Binding-site contacts:
Ligand atom C21 contacts residue LEU42 of chain 1.D at 4.0 Å (hydrophobic).
Ligand atom N3 contacts residue VAL96 of chain 1.D at 4.0 Å.
Ligand atom C24 contacts residue VAL96 of chain 1.D at 4.2 Å (hydrophobic).
Ligand atom C20 contacts residue LEU42 of chain 1.D at 4.2 Å (hydrophobic).
Ligand atom C17 contacts residue VAL96 of chain 1.D at 3.6 Å (hydrophobic).
Ligand atom O2 contacts residue ALA86 of chain 1.D at 4.2 Å.
Ligand atom C5 contacts residue LEU42 of chain 1.D at 3.9 Å (hydrophobic).
Ligand atom N2 contacts residue VAL96 of chain 1.D at 3.9 Å.
Ligand atom C19 contacts residue VAL96 of chain 1.D at 4.2 Å (hydrophobic).
Ligand atom C13 contacts residue PRO32 of chain 1.D at 3.8 Å (hydrophobic).
Ligand atom C23 contacts residue ILE44 of chain 1.D at 4.2 Å (hydrophobic).
Ligand atom C16 contacts residue VAL96 of chain 1.D at 4.0 Å (hydrophobic).
Ligand atom C19 contacts residue ASN90 of chain 1.D at 4.0 Å.
Ligand atom C25 contacts residue PHE33 of chain 1.D at 3.9 Å (hydrophobic).
Ligand atom C23 contacts residue VAL37 of chain 1.D at 3.7 Å (hydrophobic).
Ligand atom N2 contacts residue PRO32 of chain 1.D at 3.6 Å (h-bond).
Ligand atom C18 contacts residue VAL96 of chain 1.D at 3.7 Å (hydrophobic).
Ligand atom N3 contacts residue ILE44 of chain 1.D at 4.1 Å.
Ligand atom O2 contacts residue TYR47 of chain 1.D at 3.7 Å.
Ligand atom C18 contacts residue ILE44 of chain 1.D at 4.2 Å (hydrophobic).
Ligand atom C25 contacts residue PRO32 of chain 1.D at 3.4 Å (hydrophobic).
Ligand atom N3 contacts residue TYR89 of chain 1.D at 4.2 Å.
Ligand atom C24 contacts residue TYR47 of chain 1.D at 4.1 Å (hydrophobic).
Ligand atom C10 contacts residue LEU42 of chain 1.D at 3.6 Å (hydrophobic).
Ligand atom O2 contacts residue TYR89 of chain 1.D at 3.9 Å.
Ligand atom C14 contacts residue PRO32 of chain 1.D at 4.2 Å (hydrophobic).
Ligand atom C19 contacts residue ILE44 of chain 1.D at 4.1 Å (hydrophobic).
Ligand atom C16 contacts residue LEU42 of chain 1.D at 4.0 Å (hydrophobic).
Ligand atom C14 contacts residue LEU42 of chain 1.D at 4.0 Å (hydrophobic).
Ligand atom C25 contacts residue VAL37 of chain 1.D at 4.1 Å (hydrophobic).
Ligand atom C24 contacts residue ASN90 of chain 1.D at 3.4 Å.
Ligand atom C18 contacts residue ASN90 of chain 1.D at 3.7 Å.
Ligand atom C12 contacts residue LEU31 of chain 1.D at 4.0 Å (hydrophobic).
Ligand atom C23 contacts residue TYR47 of chain 1.D at 4.0 Å (hydrophobic).
Ligand atom O2 contacts residue VAL96 of chain 1.D at 4.2 Å.
Ligand atom C15 contacts residue PRO32 of chain 1.D at 3.7 Å (hydrophobic).
Ligand atom O2 contacts residue ASN90 of chain 1.D at 2.5 Å (h-bond).
Ligand atom N3 contacts residue ASN90 of chain 1.D at 2.7 Å (h-bond).
Ligand atom C22 contacts residue PRO32 of chain 1.D at 3.6 Å (hydrophobic).
Ligand atom C22 contacts residue VAL37 of chain 1.D at 3.9 Å (hydrophobic).

The protein below binds the small molecule below.
Small molecule (SMILES): COc1ccc2c(c1)N(CCC/C=C/c1cccc3c1N[C@H](C)CC(=O)N3)CCC2

Sequence of chain 1.D:
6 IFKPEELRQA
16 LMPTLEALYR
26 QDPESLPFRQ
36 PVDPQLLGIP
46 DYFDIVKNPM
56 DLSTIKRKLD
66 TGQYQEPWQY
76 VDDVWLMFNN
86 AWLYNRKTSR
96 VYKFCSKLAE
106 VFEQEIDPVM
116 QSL